Sequence of chain 1.A:
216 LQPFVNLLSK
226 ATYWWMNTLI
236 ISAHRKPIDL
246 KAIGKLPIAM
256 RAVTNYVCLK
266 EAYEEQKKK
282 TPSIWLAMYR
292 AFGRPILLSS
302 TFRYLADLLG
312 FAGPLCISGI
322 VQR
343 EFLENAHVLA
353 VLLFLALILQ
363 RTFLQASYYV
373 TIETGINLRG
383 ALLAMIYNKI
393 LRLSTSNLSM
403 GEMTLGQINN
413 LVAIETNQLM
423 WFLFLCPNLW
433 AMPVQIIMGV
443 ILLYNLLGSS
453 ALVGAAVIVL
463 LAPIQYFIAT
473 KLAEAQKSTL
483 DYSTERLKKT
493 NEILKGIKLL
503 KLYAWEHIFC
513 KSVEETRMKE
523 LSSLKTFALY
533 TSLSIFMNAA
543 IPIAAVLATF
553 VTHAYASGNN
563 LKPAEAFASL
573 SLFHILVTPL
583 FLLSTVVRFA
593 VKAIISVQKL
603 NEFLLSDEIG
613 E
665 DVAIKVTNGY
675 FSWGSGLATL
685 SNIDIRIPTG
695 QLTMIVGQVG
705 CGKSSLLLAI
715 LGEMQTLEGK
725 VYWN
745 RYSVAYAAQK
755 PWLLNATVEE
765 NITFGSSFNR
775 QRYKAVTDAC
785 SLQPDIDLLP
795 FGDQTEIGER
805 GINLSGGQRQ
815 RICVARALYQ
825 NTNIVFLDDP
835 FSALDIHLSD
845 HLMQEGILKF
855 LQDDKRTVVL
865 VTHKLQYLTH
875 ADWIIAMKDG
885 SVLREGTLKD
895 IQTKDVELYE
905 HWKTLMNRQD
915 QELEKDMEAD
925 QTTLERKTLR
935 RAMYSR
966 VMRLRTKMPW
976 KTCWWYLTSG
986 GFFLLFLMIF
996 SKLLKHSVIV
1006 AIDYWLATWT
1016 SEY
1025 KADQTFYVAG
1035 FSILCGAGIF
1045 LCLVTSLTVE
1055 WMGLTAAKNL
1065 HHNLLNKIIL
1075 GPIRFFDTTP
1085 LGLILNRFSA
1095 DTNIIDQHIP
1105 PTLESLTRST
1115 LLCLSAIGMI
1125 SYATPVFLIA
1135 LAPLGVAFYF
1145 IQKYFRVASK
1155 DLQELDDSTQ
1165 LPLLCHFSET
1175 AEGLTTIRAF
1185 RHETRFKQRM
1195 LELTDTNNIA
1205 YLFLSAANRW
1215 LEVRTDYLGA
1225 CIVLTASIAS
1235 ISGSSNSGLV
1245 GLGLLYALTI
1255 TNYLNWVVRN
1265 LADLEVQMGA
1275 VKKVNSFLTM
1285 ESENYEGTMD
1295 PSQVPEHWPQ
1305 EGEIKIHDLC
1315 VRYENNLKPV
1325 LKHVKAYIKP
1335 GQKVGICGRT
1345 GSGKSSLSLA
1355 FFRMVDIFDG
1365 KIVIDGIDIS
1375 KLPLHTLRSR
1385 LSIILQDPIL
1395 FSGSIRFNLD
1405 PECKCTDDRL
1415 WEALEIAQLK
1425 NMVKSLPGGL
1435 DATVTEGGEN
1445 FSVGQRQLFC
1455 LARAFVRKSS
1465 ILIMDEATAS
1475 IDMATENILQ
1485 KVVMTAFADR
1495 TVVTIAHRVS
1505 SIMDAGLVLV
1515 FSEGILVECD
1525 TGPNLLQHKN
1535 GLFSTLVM

Binding-site contacts:
Ligand atom C12 contacts residue ARG304 of chain 1.A at 3.4 Å.
Ligand atom C12 contacts residue ASN430 of chain 1.A at 3.2 Å.
Ligand atom O2 contacts residue ARG1263 of chain 1.A at 3.0 Å (salt-bridge).
Ligand atom C25 contacts residue TRP423 of chain 1.A at 3.7 Å (hydrophobic).
Ligand atom N1 contacts residue LEU427 of chain 1.A at 3.5 Å.
Ligand atom C23 contacts residue ARG1213 of chain 1.A at 3.7 Å.
Ligand atom C3 contacts residue TRP423 of chain 1.A at 3.7 Å (hydrophobic).
Ligand atom C2 contacts residue TRP1260 of chain 1.A at 3.5 Å (hydrophobic).
Ligand atom O contacts residue TYR370 of chain 1.A at 3.4 Å.
Ligand atom C5 contacts residue ASN430 of chain 1.A at 3.8 Å.
Ligand atom C12 contacts residue TYR370 of chain 1.A at 3.8 Å (hydrophobic).
Ligand atom O2 contacts residue GLU1216 of chain 1.A at 3.7 Å.
Ligand atom O2 contacts residue ASN1212 of chain 1.A at 3.6 Å.
Ligand atom C26 contacts residue PHE426 of chain 1.A at 3.7 Å (hydrophobic).
Ligand atom C14 contacts residue LEU584 of chain 1.A at 3.7 Å (hydrophobic).
Ligand atom C15 contacts residue LEU584 of chain 1.A at 3.5 Å (hydrophobic).
Ligand atom C7 contacts residue LEU427 of chain 1.A at 3.7 Å (hydrophobic).
Ligand atom C19 contacts residue ILE374 of chain 1.A at 3.8 Å (hydrophobic).
Ligand atom C25 contacts residue PHE426 of chain 1.A at 3.7 Å (hydrophobic).
Ligand atom C24 contacts residue ARG1213 of chain 1.A at 3.5 Å.
Ligand atom O contacts residue ASN430 of chain 1.A at 3.0 Å (h-bond).
Ligand atom C26 contacts residue TRP423 of chain 1.A at 3.8 Å (hydrophobic).
Ligand atom C15 contacts residue VAL588 of chain 1.A at 3.5 Å (hydrophobic).
Ligand atom C6 contacts residue LEU427 of chain 1.A at 3.8 Å (hydrophobic).
Ligand atom C22 contacts residue ARG1213 of chain 1.A at 3.5 Å.
Ligand atom C25 contacts residue ILE374 of chain 1.A at 3.6 Å (hydrophobic).
Ligand atom C21 contacts residue ILE374 of chain 1.A at 3.8 Å (hydrophobic).
Ligand atom C9 contacts residue TYR370 of chain 1.A at 3.2 Å (hydrophobic).
Ligand atom C12 contacts residue MET434 of chain 1.A at 3.6 Å (hydrophobic).
Ligand atom O2 contacts residue ARG1213 of chain 1.A at 2.5 Å (salt-bridge).
Ligand atom C24 contacts residue ARG1263 of chain 1.A at 3.7 Å.
Ligand atom O3 contacts residue ARG1263 of chain 1.A at 3.0 Å (salt-bridge).
Ligand atom C14 contacts residue THR587 of chain 1.A at 3.7 Å.
Ligand atom C13 contacts residue LEU584 of chain 1.A at 3.6 Å (hydrophobic).
Ligand atom C26 contacts residue TYR1205 of chain 1.A at 3.6 Å (hydrophobic).
Ligand atom C20 contacts residue TYR370 of chain 1.A at 3.6 Å (hydrophobic).
Ligand atom C16 contacts residue LEU427 of chain 1.A at 3.6 Å (hydrophobic).
Ligand atom C11 contacts residue ASN430 of chain 1.A at 3.7 Å.
Ligand atom C16 contacts residue TYR370 of chain 1.A at 3.8 Å (hydrophobic).
Ligand atom C1 contacts residue TRP423 of chain 1.A at 3.7 Å (hydrophobic).

A small-molecule ligand and the protein it binds are described below.
Small molecule (SMILES): CCOc1cc(CC(=O)N[C@@H](CC(C)C)c2ccccc2N2CCCCC2)ccc1C(=O)O